This protein binds this small molecule.
Small molecule (SMILES): CC[C@H](C)[C@H](NC(=O)[C@H](CCC(=O)O)NC(=O)[C@H](C)NC(=O)[C@H](C)NC(=O)[C@H](CCC(=O)O)NC(=O)[C@H](C)NC(=O)[C@H](Cc1ccccc1)NC(=O)[C@@H](NC(=O)[C@@H](NC(=O)[C@H](CCCN=C(N)N)NC(=O)[C@H](C)NC(=O)[C@@H](N)CC(N)=O)C(C)C)[C@@H](C)O)C(=O)N[C@H](C=O)[C@@H](C)CC

Sequence of chain 1.A:
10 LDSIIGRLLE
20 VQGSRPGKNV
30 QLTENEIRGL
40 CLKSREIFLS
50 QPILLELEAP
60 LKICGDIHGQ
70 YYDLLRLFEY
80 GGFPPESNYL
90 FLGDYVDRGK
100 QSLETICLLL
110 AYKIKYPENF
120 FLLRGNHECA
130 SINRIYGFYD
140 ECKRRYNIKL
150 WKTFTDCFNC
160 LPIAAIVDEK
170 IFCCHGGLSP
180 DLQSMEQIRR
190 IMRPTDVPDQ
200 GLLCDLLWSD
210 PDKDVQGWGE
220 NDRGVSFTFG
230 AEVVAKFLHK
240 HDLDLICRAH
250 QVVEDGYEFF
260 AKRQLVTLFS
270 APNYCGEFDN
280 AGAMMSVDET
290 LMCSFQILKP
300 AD

Binding-site contacts:
Ligand atom CE2 contacts residue PHE258 of chain 1.A at 3.6 Å (hydrophobic).
Ligand atom CG1 contacts residue TYR79 of chain 1.A at 3.7 Å (hydrophobic).
Ligand atom O contacts residue MET291 of chain 1.A at 3.3 Å.
Ligand atom CE1 contacts residue ARG262 of chain 1.A at 3.7 Å.
Ligand atom N contacts residue ILE296 of chain 1.A at 2.9 Å (h-bond).
Ligand atom N contacts residue LEU290 of chain 1.A at 3.0 Å (h-bond).
Ligand atom C contacts residue LEU290 of chain 1.A at 3.7 Å (hydrophobic).
Ligand atom N contacts residue PHE294 of chain 1.A at 3.3 Å (h-bond).
Ligand atom CG2 contacts residue TYR79 of chain 1.A at 3.7 Å (hydrophobic).
Ligand atom CA contacts residue ASP243 of chain 1.A at 3.5 Å.
Ligand atom CA contacts residue CYS292 of chain 1.A at 3.4 Å (hydrophobic).
Ligand atom O contacts residue CYS292 of chain 1.A at 2.6 Å (h-bond).
Ligand atom N contacts residue ASP243 of chain 1.A at 3.1 Å (salt-bridge).
Ligand atom N contacts residue CYS292 of chain 1.A at 2.8 Å (h-bond).
Ligand atom CZ contacts residue ARG262 of chain 1.A at 3.6 Å.
Ligand atom O contacts residue LEU290 of chain 1.A at 3.7 Å.
Ligand atom NE contacts residue ASP243 of chain 1.A at 3.1 Å (salt-bridge).
Ligand atom CG2 contacts residue ASP243 of chain 1.A at 3.7 Å.
Ligand atom O contacts residue ILE296 of chain 1.A at 3.0 Å (h-bond).
Ligand atom CB contacts residue PHE294 of chain 1.A at 3.5 Å (hydrophobic).
Ligand atom CA contacts residue PHE294 of chain 1.A at 3.5 Å (hydrophobic).
Ligand atom OG1 contacts residue MET291 of chain 1.A at 3.4 Å.
Ligand atom CB contacts residue ASP243 of chain 1.A at 3.5 Å.
Ligand atom CG2 contacts residue ILE170 of chain 1.A at 3.6 Å (hydrophobic).
Ligand atom CB contacts residue ILE296 of chain 1.A at 3.4 Å (hydrophobic).
Ligand atom CA contacts residue LEU290 of chain 1.A at 3.3 Å (hydrophobic).
Ligand atom O contacts residue LEU290 of chain 1.A at 3.5 Å (h-bond).
Ligand atom CD contacts residue TYR79 of chain 1.A at 3.2 Å (hydrophobic).
Ligand atom C contacts residue CYS292 of chain 1.A at 3.5 Å (hydrophobic).
Ligand atom O contacts residue THR289 of chain 1.A at 3.4 Å (h-bond).
Ligand atom NH2 contacts residue LYS169 of chain 1.A at 3.2 Å (salt-bridge).
Ligand atom CB contacts residue TYR256 of chain 1.A at 3.6 Å (hydrophobic).
Ligand atom O contacts residue GLN295 of chain 1.A at 3.4 Å.
Ligand atom CB contacts residue ASP243 of chain 1.A at 3.7 Å.
Ligand atom NH2 contacts residue ASP243 of chain 1.A at 2.4 Å (salt-bridge).
Ligand atom OG1 contacts residue LEU290 of chain 1.A at 3.6 Å (h-bond).
Ligand atom OE1 contacts residue TYR79 of chain 1.A at 2.7 Å (h-bond).
Ligand atom CD2 contacts residue PHE258 of chain 1.A at 3.7 Å (hydrophobic).
Ligand atom CZ contacts residue ASP243 of chain 1.A at 3.3 Å.
Ligand atom CG1 contacts residue ILE296 of chain 1.A at 3.5 Å (hydrophobic).